A small-molecule ligand and the protein it binds are described below.
Small molecule (SMILES): CC(=O)N[C@@H]1[C@@H](O)[C@H](O)[C@@H](CO)O[C@H]1O

Binding-site contacts:
Ligand atom C1 contacts residue ASN480 of chain 1.A at 2.7 Å.
Ligand atom C8 contacts residue ASN480 of chain 1.A at 4.1 Å.
Ligand atom C5 contacts residue ASN480 of chain 1.A at 3.5 Å.
Ligand atom O6 contacts residue ASN480 of chain 1.A at 2.5 Å (h-bond).
Ligand atom C2 contacts residue ASN480 of chain 1.A at 4.2 Å.
Ligand atom O5 contacts residue ASN480 of chain 1.A at 2.7 Å (h-bond).
Ligand atom C6 contacts residue ASN480 of chain 1.A at 3.1 Å.
Ligand atom C8 contacts residue SER482 of chain 1.A at 4.5 Å.

Sequence of chain 1.A:
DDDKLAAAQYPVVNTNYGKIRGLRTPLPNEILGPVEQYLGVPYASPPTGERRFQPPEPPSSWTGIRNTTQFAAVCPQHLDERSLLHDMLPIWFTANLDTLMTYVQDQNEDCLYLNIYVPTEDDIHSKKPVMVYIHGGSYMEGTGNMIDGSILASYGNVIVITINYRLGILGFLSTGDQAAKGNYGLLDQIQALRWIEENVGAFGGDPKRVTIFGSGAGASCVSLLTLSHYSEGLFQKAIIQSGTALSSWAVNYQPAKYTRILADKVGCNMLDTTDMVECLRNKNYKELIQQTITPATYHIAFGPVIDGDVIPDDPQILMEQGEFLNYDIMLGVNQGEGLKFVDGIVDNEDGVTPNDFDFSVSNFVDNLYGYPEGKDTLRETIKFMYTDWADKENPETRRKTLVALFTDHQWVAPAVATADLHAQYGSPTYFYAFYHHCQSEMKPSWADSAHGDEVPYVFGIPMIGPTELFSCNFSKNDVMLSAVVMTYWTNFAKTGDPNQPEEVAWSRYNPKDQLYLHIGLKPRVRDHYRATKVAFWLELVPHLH